A protein and the small-molecule ligand that binds it are described below.
Small molecule (SMILES): CCCCCCCC(=O)OC[C@H](COP(=O)(O)O[C@@H]1[C@H](O)[C@H](O)[C@@H](OP(=O)(O)O)[C@H](OP(=O)(O)O)[C@H]1O)OC(=O)CCCCCCC

Binding-site contacts:
Ligand atom O41 contacts residue LYS72 of chain 1.A at 4.2 Å.
Ligand atom P4 contacts residue LYS77 of chain 1.A at 4.3 Å.
Ligand atom O41 contacts residue LYS77 of chain 1.A at 3.1 Å (salt-bridge).
Ligand atom O42 contacts residue LYS72 of chain 1.A at 3.1 Å (salt-bridge).
Ligand atom O4 contacts residue LYS63 of chain 1.A at 3.4 Å (salt-bridge).
Ligand atom O42 contacts residue LYS63 of chain 1.A at 3.6 Å.
Ligand atom O52 contacts residue LYS63 of chain 1.A at 2.8 Å (salt-bridge).
Ligand atom P4 contacts residue LYS72 of chain 1.A at 3.2 Å.
Ligand atom P5 contacts residue LYS63 of chain 1.A at 4.2 Å.
Ligand atom O3 contacts residue LYS72 of chain 1.A at 3.6 Å (salt-bridge).
Ligand atom O43 contacts residue LYS72 of chain 1.A at 2.3 Å (salt-bridge).
Ligand atom O42 contacts residue LYS75 of chain 1.A at 4.1 Å.
Ligand atom O52 contacts residue ASN120 of chain 1.A at 4.4 Å.
Ligand atom O4 contacts residue LYS72 of chain 1.A at 4.5 Å.
Ligand atom P4 contacts residue LYS63 of chain 1.A at 4.0 Å.
Ligand atom O41 contacts residue LYS63 of chain 1.A at 4.0 Å.
Ligand atom O53 contacts residue ASN120 of chain 1.A at 4.4 Å.
Ligand atom O3 contacts residue LYS75 of chain 1.A at 3.8 Å.

Sequence of chain 1.A:
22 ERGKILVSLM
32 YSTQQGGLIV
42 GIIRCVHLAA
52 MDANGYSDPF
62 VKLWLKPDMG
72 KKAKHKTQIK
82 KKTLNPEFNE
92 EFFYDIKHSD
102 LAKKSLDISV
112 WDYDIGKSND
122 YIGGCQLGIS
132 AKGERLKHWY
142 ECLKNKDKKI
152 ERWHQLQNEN